Sequence of chain 1.A:
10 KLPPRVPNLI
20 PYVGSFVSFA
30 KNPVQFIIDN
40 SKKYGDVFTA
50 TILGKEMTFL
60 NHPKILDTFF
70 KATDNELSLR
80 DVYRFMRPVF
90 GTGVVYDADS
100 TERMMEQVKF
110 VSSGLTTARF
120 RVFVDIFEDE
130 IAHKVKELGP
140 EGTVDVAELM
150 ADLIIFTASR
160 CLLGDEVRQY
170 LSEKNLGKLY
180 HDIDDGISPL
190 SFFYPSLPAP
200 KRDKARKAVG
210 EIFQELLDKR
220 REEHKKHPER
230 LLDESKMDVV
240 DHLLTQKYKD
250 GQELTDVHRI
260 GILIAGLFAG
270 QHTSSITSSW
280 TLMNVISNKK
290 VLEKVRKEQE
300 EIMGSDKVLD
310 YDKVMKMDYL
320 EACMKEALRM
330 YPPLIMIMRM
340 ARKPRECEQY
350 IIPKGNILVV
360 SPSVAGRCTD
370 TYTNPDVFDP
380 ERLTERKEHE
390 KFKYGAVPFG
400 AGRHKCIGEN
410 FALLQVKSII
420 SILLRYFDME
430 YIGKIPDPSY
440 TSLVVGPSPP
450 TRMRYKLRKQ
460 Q

Binding-site contacts:
Ligand atom O contacts residue ALA268 of chain 1.A at 3.4 Å.
Ligand atom C12 contacts residue LEU333 of chain 1.A at 3.7 Å (hydrophobic).
Ligand atom N1 contacts residue HEM1 of chain 1.B at 2.0 Å.
Ligand atom F1 contacts residue ALA264 of chain 1.A at 3.5 Å.
Ligand atom N contacts residue LEU333 of chain 1.A at 3.5 Å.
Ligand atom C17 contacts residue VAL94 of chain 1.A at 3.4 Å (hydrophobic).
Ligand atom F contacts residue TYR82 of chain 1.A at 3.6 Å.
Ligand atom F1 contacts residue VAL94 of chain 1.A at 3.5 Å.
Ligand atom C17 contacts residue TYR95 of chain 1.A at 3.4 Å (hydrophobic).
Ligand atom C13 contacts residue ALA264 of chain 1.A at 3.6 Å (hydrophobic).
Ligand atom C2 contacts residue PHE267 of chain 1.A at 3.9 Å (hydrophobic).
Ligand atom C5 contacts residue TYR82 of chain 1.A at 3.8 Å (hydrophobic).
Ligand atom C16 contacts residue VAL107 of chain 1.A at 3.9 Å (hydrophobic).
Ligand atom C18 contacts residue TYR95 of chain 1.A at 3.3 Å (hydrophobic).
Ligand atom F2 contacts residue VAL110 of chain 1.A at 3.6 Å.
Ligand atom C13 contacts residue ALA268 of chain 1.A at 3.9 Å (hydrophobic).
Ligand atom F3 contacts residue GLY265 of chain 1.A at 3.0 Å.
Ligand atom C6 contacts residue MET85 of chain 1.A at 3.6 Å (hydrophobic).
Ligand atom C7 contacts residue MET85 of chain 1.A at 3.6 Å (hydrophobic).
Ligand atom C14 contacts residue HEM1 of chain 1.B at 3.9 Å.
Ligand atom F contacts residue MET85 of chain 1.A at 3.4 Å.
Ligand atom C15 contacts residue ALA264 of chain 1.A at 3.9 Å (hydrophobic).
Ligand atom F2 contacts residue HEM1 of chain 1.B at 3.6 Å.
Ligand atom C11 contacts residue HEM1 of chain 1.B at 3.0 Å.
Ligand atom O contacts residue PHE267 of chain 1.A at 3.4 Å.
Ligand atom F3 contacts residue ALA264 of chain 1.A at 3.1 Å.
Ligand atom C12 contacts residue HEM1 of chain 1.B at 3.0 Å.
Ligand atom C11 contacts residue ALA268 of chain 1.A at 3.9 Å (hydrophobic).
Ligand atom C8 contacts residue PHE267 of chain 1.A at 3.5 Å (hydrophobic).
Ligand atom C1 contacts residue ALA268 of chain 1.A at 3.9 Å (hydrophobic).
Ligand atom C9 contacts residue LEU333 of chain 1.A at 3.7 Å (hydrophobic).
Ligand atom C16 contacts residue VAL94 of chain 1.A at 3.5 Å (hydrophobic).
Ligand atom F contacts residue PHE84 of chain 1.A at 3.2 Å.
Ligand atom O contacts residue PHE89 of chain 1.A at 3.7 Å.
Ligand atom C11 contacts residue THR272 of chain 1.A at 3.7 Å.
Ligand atom C16 contacts residue HEM1 of chain 1.B at 3.6 Å.
Ligand atom C4 contacts residue TYR95 of chain 1.A at 3.8 Å (hydrophobic).
Ligand atom O contacts residue ALA264 of chain 1.A at 3.7 Å.
Ligand atom C5 contacts residue TYR95 of chain 1.A at 3.8 Å (hydrophobic).
Ligand atom C17 contacts residue HEM1 of chain 1.B at 3.8 Å.

This small molecule binds to this protein.
Small molecule (SMILES): O=C(O[C@H](Cn1ccnc1)c1ccc(F)cc1)c1cccc(C(F)(F)F)c1